Sequence of chain 1.DA:
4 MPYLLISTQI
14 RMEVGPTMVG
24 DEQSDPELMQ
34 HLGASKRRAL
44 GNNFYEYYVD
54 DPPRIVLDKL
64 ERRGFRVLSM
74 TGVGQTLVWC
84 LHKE

Sequence of chain 1.Z:
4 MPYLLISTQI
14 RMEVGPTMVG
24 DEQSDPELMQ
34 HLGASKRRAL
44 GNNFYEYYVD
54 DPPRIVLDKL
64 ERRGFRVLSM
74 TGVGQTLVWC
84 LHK

The protein below binds the small molecule below.
Small molecule (SMILES): N[C@@H](Cc1ccccc1)C(=O)O

Sequence of chain 1.F:
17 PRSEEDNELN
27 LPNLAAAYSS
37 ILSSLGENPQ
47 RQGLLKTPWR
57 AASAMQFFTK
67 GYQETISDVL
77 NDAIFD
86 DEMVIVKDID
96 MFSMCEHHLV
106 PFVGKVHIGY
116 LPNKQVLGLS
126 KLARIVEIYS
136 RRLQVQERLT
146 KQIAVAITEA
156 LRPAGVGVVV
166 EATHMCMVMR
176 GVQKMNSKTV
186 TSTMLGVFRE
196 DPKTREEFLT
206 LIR

Binding-site contacts:
Ligand atom OXT contacts residue THR79 of chain 1.Z at 2.6 Å (h-bond).
Ligand atom OXT contacts residue GLY77 of chain 1.Z at 3.8 Å.
Ligand atom CD1 contacts residue ILE13 of chain 1.DA at 3.6 Å (hydrophobic).
Ligand atom CB contacts residue GLN78 of chain 1.DA at 3.6 Å.
Ligand atom CE2 contacts residue GLN12 of chain 1.DA at 3.9 Å.
Ligand atom CD1 contacts residue VAL76 of chain 1.Z at 3.5 Å (hydrophobic).
Ligand atom C contacts residue GLN78 of chain 1.Z at 3.7 Å.
Ligand atom OXT contacts residue VAL76 of chain 1.Z at 3.5 Å (h-bond).
Ligand atom O contacts residue GLN78 of chain 1.Z at 3.9 Å.
Ligand atom CD2 contacts residue ILE13 of chain 1.DA at 3.4 Å (hydrophobic).
Ligand atom CB contacts residue VAL76 of chain 1.Z at 3.4 Å (hydrophobic).
Ligand atom CG contacts residue ILE13 of chain 1.DA at 3.4 Å (hydrophobic).
Ligand atom C contacts residue THR79 of chain 1.Z at 3.5 Å.
Ligand atom CZ contacts residue ARG14 of chain 1.DA at 3.8 Å.
Ligand atom CA contacts residue GLN78 of chain 1.DA at 3.7 Å.
Ligand atom N contacts residue GLU195 of chain 1.F at 2.9 Å (salt-bridge).
Ligand atom C contacts residue GLY77 of chain 1.Z at 3.9 Å.
Ligand atom O contacts residue GLN78 of chain 1.DA at 3.1 Å (h-bond).
Ligand atom CA contacts residue ILE13 of chain 1.DA at 3.6 Å (hydrophobic).
Ligand atom CE1 contacts residue MET15 of chain 1.DA at 3.8 Å (hydrophobic).
Ligand atom O contacts residue GLU195 of chain 1.F at 3.8 Å.
Ligand atom OXT contacts residue GLN78 of chain 1.Z at 2.9 Å (h-bond).
Ligand atom CZ contacts residue MET15 of chain 1.DA at 3.7 Å (hydrophobic).
Ligand atom C contacts residue GLN78 of chain 1.DA at 3.9 Å.
Ligand atom CZ contacts residue ILE13 of chain 1.DA at 3.9 Å (hydrophobic).
Ligand atom CE2 contacts residue GLN78 of chain 1.DA at 3.6 Å.
Ligand atom CE1 contacts residue ILE13 of chain 1.DA at 4.0 Å (hydrophobic).
Ligand atom O contacts residue GLY77 of chain 1.Z at 3.8 Å.
Ligand atom CE2 contacts residue ILE13 of chain 1.DA at 3.3 Å (hydrophobic).
Ligand atom N contacts residue ILE13 of chain 1.DA at 2.9 Å (h-bond).
Ligand atom CG contacts residue VAL76 of chain 1.Z at 3.7 Å (hydrophobic).
Ligand atom C contacts residue VAL76 of chain 1.Z at 3.8 Å (hydrophobic).
Ligand atom CA contacts residue THR79 of chain 1.Z at 3.5 Å.
Ligand atom CE1 contacts residue VAL76 of chain 1.Z at 3.8 Å (hydrophobic).
Ligand atom O contacts residue PRO197 of chain 1.F at 3.6 Å.
Ligand atom N contacts residue GLN78 of chain 1.DA at 2.9 Å (h-bond).
Ligand atom CE2 contacts residue ARG14 of chain 1.DA at 3.9 Å.
Ligand atom CZ contacts residue LEU80 of chain 1.DA at 3.8 Å (hydrophobic).
Ligand atom CD2 contacts residue GLN78 of chain 1.DA at 3.5 Å.
Ligand atom CD2 contacts residue VAL76 of chain 1.Z at 3.6 Å (hydrophobic).